A small-molecule ligand and the protein it binds are described below.
Small molecule (SMILES): NC(=O)C[C@H](N)C(=O)O

Binding-site contacts:
Ligand atom CG contacts residue ARG233 of chain 1.A at 3.9 Å.
Ligand atom N contacts residue ARG233 of chain 1.A at 3.5 Å (salt-bridge).
Ligand atom CG contacts residue ARG169 of chain 1.A at 3.4 Å.
Ligand atom C contacts residue ARG169 of chain 1.A at 4.4 Å.
Ligand atom ND2 contacts residue GLU77 of chain 1.A at 4.1 Å.
Ligand atom CA contacts residue ARG169 of chain 1.A at 3.1 Å.
Ligand atom OXT contacts residue SO41 of chain 1.C at 3.6 Å.
Ligand atom O contacts residue ASP285 of chain 1.A at 2.8 Å (salt-bridge).
Ligand atom C contacts residue SO41 of chain 1.C at 3.8 Å.
Ligand atom O contacts residue HIS201 of chain 1.A at 4.2 Å.
Ligand atom CB contacts residue SER289 of chain 1.A at 4.1 Å.
Ligand atom O contacts residue TYR137 of chain 1.A at 3.9 Å.
Ligand atom OXT contacts residue SER289 of chain 1.A at 3.2 Å (h-bond).
Ligand atom O contacts residue HIS230 of chain 1.A at 3.4 Å (h-bond).
Ligand atom C contacts residue ZN1 of chain 1.E at 4.0 Å.
Ligand atom N contacts residue HIS230 of chain 1.A at 4.1 Å.
Ligand atom ND2 contacts residue ARG169 of chain 1.A at 2.8 Å (salt-bridge).
Ligand atom N contacts residue ZN1 of chain 1.E at 4.2 Å.
Ligand atom C contacts residue HIS230 of chain 1.A at 4.4 Å.
Ligand atom N contacts residue TYR137 of chain 1.A at 4.0 Å.
Ligand atom C contacts residue TYR137 of chain 1.A at 3.9 Å (hydrophobic).
Ligand atom C contacts residue ASP285 of chain 1.A at 3.5 Å.
Ligand atom N contacts residue ARG169 of chain 1.A at 3.3 Å (salt-bridge).
Ligand atom O contacts residue SO41 of chain 1.C at 3.9 Å.
Ligand atom OD1 contacts residue ARG169 of chain 1.A at 3.9 Å.
Ligand atom CA contacts residue HIS201 of chain 1.A at 3.9 Å.
Ligand atom CB contacts residue ARG169 of chain 1.A at 3.6 Å.
Ligand atom CA contacts residue ZN1 of chain 1.E at 4.5 Å.
Ligand atom C contacts residue ZN1 of chain 1.D at 4.1 Å.
Ligand atom OXT contacts residue ASP285 of chain 1.A at 3.5 Å (salt-bridge).
Ligand atom CA contacts residue TYR137 of chain 1.A at 3.6 Å (hydrophobic).
Ligand atom O contacts residue ZN1 of chain 1.D at 3.1 Å.
Ligand atom C contacts residue SER289 of chain 1.A at 4.3 Å.
Ligand atom OD1 contacts residue ARG233 of chain 1.A at 2.8 Å (salt-bridge).
Ligand atom N contacts residue HIS201 of chain 1.A at 3.1 Å.
Ligand atom O contacts residue ZN1 of chain 1.E at 3.0 Å.

Sequence of chain 1.A:
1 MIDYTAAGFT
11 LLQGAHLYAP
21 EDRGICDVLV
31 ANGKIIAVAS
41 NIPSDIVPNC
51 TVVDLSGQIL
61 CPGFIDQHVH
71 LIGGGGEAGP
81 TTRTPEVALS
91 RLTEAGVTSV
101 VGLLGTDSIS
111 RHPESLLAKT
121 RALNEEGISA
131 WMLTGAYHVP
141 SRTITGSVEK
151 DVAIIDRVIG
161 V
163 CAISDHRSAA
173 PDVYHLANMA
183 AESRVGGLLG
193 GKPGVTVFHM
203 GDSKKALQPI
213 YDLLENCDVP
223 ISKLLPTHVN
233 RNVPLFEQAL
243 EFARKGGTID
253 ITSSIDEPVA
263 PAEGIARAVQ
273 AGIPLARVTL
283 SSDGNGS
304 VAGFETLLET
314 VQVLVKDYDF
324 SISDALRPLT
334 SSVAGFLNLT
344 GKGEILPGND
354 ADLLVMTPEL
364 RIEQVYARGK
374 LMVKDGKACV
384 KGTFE